Binding-site contacts:
Ligand atom C12 contacts residue MET39 of chain 4.A at 3.7 Å (hydrophobic).
Ligand atom C9 contacts residue PHE100 of chain 4.A at 3.9 Å (hydrophobic).
Ligand atom C26 contacts residue VAL229 of chain 2.B at 4.0 Å (hydrophobic).
Ligand atom C20 contacts residue LEU220 of chain 4.A at 3.8 Å (hydrophobic).
Ligand atom C10 contacts residue ILE120 of chain 4.A at 3.9 Å (hydrophobic).
Ligand atom C13 contacts residue ILE117 of chain 4.A at 3.4 Å (hydrophobic).
Ligand atom C22 contacts residue LEU42 of chain 4.A at 3.8 Å (hydrophobic).
Ligand atom C4 contacts residue GLU49 of chain 4.A at 3.2 Å.
Ligand atom C5 contacts residue LEU45 of chain 4.A at 3.7 Å (hydrophobic).
Ligand atom C5 contacts residue GLU49 of chain 4.A at 3.0 Å.
Ligand atom C26 contacts residue ASP47 of chain 4.A at 3.8 Å.
Ligand atom C25 contacts residue ASP47 of chain 4.A at 3.0 Å.
Ligand atom C4 contacts residue ARG90 of chain 4.A at 3.9 Å.
Ligand atom C21 contacts residue THR43 of chain 4.A at 3.4 Å.
Ligand atom C23 contacts residue THR43 of chain 4.A at 3.8 Å.
Ligand atom C15 contacts residue GLY216 of chain 4.A at 3.3 Å.
Ligand atom C24 contacts residue ASP47 of chain 4.A at 3.6 Å.
Ligand atom C6 contacts residue ALA46 of chain 4.A at 3.8 Å (hydrophobic).
Ligand atom O20 contacts residue LEU220 of chain 4.A at 3.4 Å.
Ligand atom C19 contacts residue LEU220 of chain 4.A at 4.0 Å (hydrophobic).
Ligand atom C19 contacts residue ALA46 of chain 4.A at 3.9 Å (hydrophobic).
Ligand atom C25 contacts residue LEU234 of chain 2.B at 3.8 Å (hydrophobic).
Ligand atom C19 contacts residue TRP79 of chain 4.A at 3.8 Å (hydrophobic).
Ligand atom C19 contacts residue MET80 of chain 4.A at 3.7 Å (hydrophobic).
Ligand atom C13 contacts residue MET39 of chain 4.A at 3.4 Å (hydrophobic).
Ligand atom C18 contacts residue ALA46 of chain 4.A at 4.0 Å (hydrophobic).
Ligand atom O4 contacts residue ARG90 of chain 4.A at 2.7 Å (salt-bridge).
Ligand atom C18 contacts residue MET80 of chain 4.A at 3.6 Å (hydrophobic).
Ligand atom C14 contacts residue MET223 of chain 4.A at 4.0 Å (hydrophobic).
Ligand atom C25 contacts residue PRO230 of chain 2.B at 3.6 Å (hydrophobic).
Ligand atom C10 contacts residue LEU124 of chain 4.A at 3.4 Å (hydrophobic).
Ligand atom C10 contacts residue MET84 of chain 4.A at 3.9 Å (hydrophobic).
Ligand atom O20 contacts residue THR43 of chain 4.A at 4.0 Å.
Ligand atom N24 contacts residue ASP47 of chain 4.A at 2.8 Å (salt-bridge).
Ligand atom C23 contacts residue ASP47 of chain 4.A at 3.6 Å.
Ligand atom C3 contacts residue LEU87 of chain 4.A at 4.0 Å (hydrophobic).
Ligand atom O4 contacts residue GLU49 of chain 4.A at 2.7 Å (salt-bridge).
Ligand atom C15 contacts residue LEU220 of chain 4.A at 4.0 Å (hydrophobic).
Ligand atom C6 contacts residue LEU42 of chain 4.A at 3.8 Å (hydrophobic).
Ligand atom C12 contacts residue LEU42 of chain 4.A at 3.7 Å (hydrophobic).

Sequence of chain 4.A:
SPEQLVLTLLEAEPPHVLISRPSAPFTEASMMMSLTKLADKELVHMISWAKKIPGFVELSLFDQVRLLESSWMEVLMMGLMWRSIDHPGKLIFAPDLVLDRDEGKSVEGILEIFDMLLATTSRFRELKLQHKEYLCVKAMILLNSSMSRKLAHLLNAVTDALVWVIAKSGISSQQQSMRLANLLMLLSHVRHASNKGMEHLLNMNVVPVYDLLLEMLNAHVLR

Sequence of chain 2.B:
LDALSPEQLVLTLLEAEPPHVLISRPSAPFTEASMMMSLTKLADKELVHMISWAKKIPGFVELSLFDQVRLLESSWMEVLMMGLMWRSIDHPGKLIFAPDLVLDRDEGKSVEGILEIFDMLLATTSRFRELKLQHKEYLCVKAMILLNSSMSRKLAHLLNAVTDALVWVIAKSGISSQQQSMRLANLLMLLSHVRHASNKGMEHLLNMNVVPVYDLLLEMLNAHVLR

A small-molecule ligand and the protein it binds are described below.
Small molecule (SMILES): CC/C(=C(\c1ccc(O)cc1)c1ccc(OCCN(C)C)cc1)c1ccccc1